Sequence of chain 1.A:
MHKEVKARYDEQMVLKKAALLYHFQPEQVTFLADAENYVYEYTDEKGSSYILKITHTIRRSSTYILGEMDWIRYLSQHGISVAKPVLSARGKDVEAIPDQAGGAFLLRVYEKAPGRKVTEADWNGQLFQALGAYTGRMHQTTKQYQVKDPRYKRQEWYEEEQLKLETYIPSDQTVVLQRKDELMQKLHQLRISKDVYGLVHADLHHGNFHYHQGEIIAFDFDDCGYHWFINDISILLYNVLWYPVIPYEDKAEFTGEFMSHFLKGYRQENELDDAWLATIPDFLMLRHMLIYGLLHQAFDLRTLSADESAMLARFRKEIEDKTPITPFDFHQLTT

This small molecule binds to this protein.
Small molecule (SMILES): CC(C)C[C@H](NC(=O)[C@@H](O)[C@@H](O)[C@@H](N)CC(N)=O)[C@@H]1Cc2cccc(O)c2C(=O)O1

Binding-site contacts:
Ligand atom NAQ contacts residue ANP1 of chain 1.E at 3.6 Å (h-bond).
Ligand atom CBA contacts residue ASP203 of chain 1.A at 3.2 Å.
Ligand atom NAD contacts residue ANP1 of chain 1.E at 3.4 Å (h-bond).
Ligand atom CAN contacts residue LEU290 of chain 1.A at 3.8 Å (hydrophobic).
Ligand atom CAW contacts residue HIS205 of chain 1.A at 3.8 Å.
Ligand atom NAD contacts residue GLU36 of chain 1.A at 3.1 Å (salt-bridge).
Ligand atom CAS contacts residue GLN162 of chain 1.A at 3.6 Å.
Ligand atom CAX contacts residue HIS205 of chain 1.A at 3.5 Å.
Ligand atom CAK contacts residue HIS206 of chain 1.A at 3.5 Å.
Ligand atom CAM contacts residue TYR243 of chain 1.A at 3.7 Å (hydrophobic).
Ligand atom OAF contacts residue ILE291 of chain 1.A at 3.3 Å.
Ligand atom CBB contacts residue LEU294 of chain 1.A at 3.7 Å (hydrophobic).
Ligand atom NAC contacts residue GLN162 of chain 1.A at 2.9 Å (h-bond).
Ligand atom OAE contacts residue ASP223 of chain 1.A at 3.0 Å.
Ligand atom OAH contacts residue HIS205 of chain 1.A at 3.7 Å.
Ligand atom OAH contacts residue GLY207 of chain 1.A at 3.4 Å (h-bond).
Ligand atom OAG contacts residue HIS205 of chain 1.A at 3.3 Å.
Ligand atom OAJ contacts residue LEU294 of chain 1.A at 3.6 Å.
Ligand atom CAN contacts residue GLU36 of chain 1.A at 3.6 Å.
Ligand atom CAN contacts residue GLN162 of chain 1.A at 3.3 Å.
Ligand atom OAI contacts residue ASP203 of chain 1.A at 2.6 Å (salt-bridge).
Ligand atom CAV contacts residue HIS205 of chain 1.A at 3.4 Å.
Ligand atom OAF contacts residue TRP242 of chain 1.A at 3.5 Å.
Ligand atom CAL contacts residue HIS206 of chain 1.A at 3.5 Å.
Ligand atom CAK contacts residue ASN239 of chain 1.A at 3.5 Å.
Ligand atom OAJ contacts residue ARG287 of chain 1.A at 3.8 Å.
Ligand atom CAK contacts residue HIS205 of chain 1.A at 3.7 Å.
Ligand atom CAM contacts residue HIS205 of chain 1.A at 3.8 Å.
Ligand atom OAE contacts residue ARG287 of chain 1.A at 3.7 Å.
Ligand atom CAM contacts residue ASN239 of chain 1.A at 3.6 Å.
Ligand atom CAU contacts residue HIS205 of chain 1.A at 3.4 Å.
Ligand atom NAD contacts residue ASP203 of chain 1.A at 3.6 Å (salt-bridge).
Ligand atom NAC contacts residue GLU160 of chain 1.A at 3.2 Å (salt-bridge).
Ligand atom CAZ contacts residue ASP223 of chain 1.A at 3.7 Å.
Ligand atom NAC contacts residue ASP223 of chain 1.A at 3.5 Å (salt-bridge).
Ligand atom CAZ contacts residue ARG287 of chain 1.A at 3.8 Å.
Ligand atom NAD contacts residue ASP223 of chain 1.A at 2.8 Å (salt-bridge).
Ligand atom CAS contacts residue ASP223 of chain 1.A at 3.4 Å.
Ligand atom OAJ contacts residue ILE291 of chain 1.A at 3.2 Å.
Ligand atom OAI contacts residue ANP1 of chain 1.E at 3.1 Å (h-bond).